Sequence of chain 1.B:
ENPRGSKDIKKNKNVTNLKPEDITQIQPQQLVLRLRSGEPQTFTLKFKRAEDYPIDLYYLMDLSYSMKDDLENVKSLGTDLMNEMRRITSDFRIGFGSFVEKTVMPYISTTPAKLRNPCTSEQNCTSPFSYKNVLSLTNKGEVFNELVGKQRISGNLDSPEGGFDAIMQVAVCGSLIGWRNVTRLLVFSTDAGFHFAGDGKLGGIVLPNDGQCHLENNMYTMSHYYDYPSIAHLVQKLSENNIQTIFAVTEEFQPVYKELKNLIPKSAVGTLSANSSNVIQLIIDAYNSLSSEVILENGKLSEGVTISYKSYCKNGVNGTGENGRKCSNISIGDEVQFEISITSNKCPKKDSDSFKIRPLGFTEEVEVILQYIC

Binding-site contacts:
Ligand atom O7 contacts residue ASN192 of chain 1.B at 3.9 Å.
Ligand atom O5 contacts residue ASN192 of chain 1.B at 2.4 Å (h-bond).
Ligand atom O5 contacts residue ARG220 of chain 1.B at 3.9 Å.
Ligand atom C1 contacts residue ASN192 of chain 1.B at 1.4 Å.
Ligand atom C1 contacts residue ARG220 of chain 1.B at 3.8 Å.
Ligand atom C7 contacts residue ASN192 of chain 1.B at 3.7 Å.
Ligand atom C8 contacts residue ASN192 of chain 1.B at 4.4 Å.
Ligand atom N2 contacts residue ASN192 of chain 1.B at 3.0 Å (h-bond).
Ligand atom C2 contacts residue ASN192 of chain 1.B at 2.4 Å.
Ligand atom C4 contacts residue ASN192 of chain 1.B at 4.1 Å.
Ligand atom C5 contacts residue ASN192 of chain 1.B at 3.6 Å.
Ligand atom C3 contacts residue ASN192 of chain 1.B at 3.7 Å.

This small molecule binds to this protein.
Small molecule (SMILES): CC(=O)N[C@@H]1[C@@H](O)[C@H](O)[C@@H](CO)O[C@H]1O